This small molecule binds to this protein.
Small molecule (SMILES): N[C@@H](CCC(=O)O)C(=O)O

Binding-site contacts:
Ligand atom N contacts residue ALA174 of chain 1.A at 2.8 Å (h-bond).
Ligand atom C contacts residue ALA174 of chain 1.A at 4.0 Å (hydrophobic).
Ligand atom O contacts residue SER175 of chain 1.A at 3.9 Å.
Ligand atom O contacts residue TYR224 of chain 1.A at 3.0 Å.
Ligand atom CG contacts residue ASP303 of chain 1.A at 3.4 Å.
Ligand atom N contacts residue ASP303 of chain 1.A at 2.8 Å (salt-bridge).
Ligand atom C contacts residue THR176 of chain 1.A at 3.9 Å.
Ligand atom CD contacts residue ARG70 of chain 1.A at 3.6 Å.
Ligand atom OE1 contacts residue SER151 of chain 1.A at 4.0 Å.
Ligand atom OXT contacts residue TYR152 of chain 1.A at 3.3 Å.
Ligand atom O contacts residue SER153 of chain 1.A at 2.6 Å (h-bond).
Ligand atom OXT contacts residue SER151 of chain 1.A at 3.7 Å.
Ligand atom C contacts residue SER153 of chain 1.A at 3.5 Å.
Ligand atom CB contacts residue ALA174 of chain 1.A at 3.3 Å (hydrophobic).
Ligand atom CA contacts residue ALA174 of chain 1.A at 3.4 Å (hydrophobic).
Ligand atom C contacts residue TYR224 of chain 1.A at 3.5 Å (hydrophobic).
Ligand atom OE1 contacts residue ARG66 of chain 1.A at 3.7 Å.
Ligand atom CA contacts residue TYR224 of chain 1.A at 4.0 Å (hydrophobic).
Ligand atom C contacts residue SER151 of chain 1.A at 3.9 Å.
Ligand atom OE1 contacts residue ALA174 of chain 1.A at 4.2 Å.
Ligand atom CB contacts residue SER151 of chain 1.A at 3.5 Å.
Ligand atom CA contacts residue THR176 of chain 1.A at 3.8 Å.
Ligand atom OE2 contacts residue ARG70 of chain 1.A at 2.8 Å (salt-bridge).
Ligand atom CB contacts residue ASP303 of chain 1.A at 4.1 Å.
Ligand atom OE2 contacts residue ARG66 of chain 1.A at 2.8 Å.
Ligand atom OXT contacts residue SER153 of chain 1.A at 3.0 Å (h-bond).
Ligand atom O contacts residue THR176 of chain 1.A at 3.0 Å (h-bond).
Ligand atom OE2 contacts residue LYS391 of chain 1.A at 3.1 Å (salt-bridge).
Ligand atom CD contacts residue ARG66 of chain 1.A at 3.4 Å.
Ligand atom N contacts residue TYR224 of chain 1.A at 3.9 Å.
Ligand atom OE1 contacts residue ARG70 of chain 1.A at 3.2 Å (salt-bridge).
Ligand atom CG contacts residue ALA174 of chain 1.A at 3.3 Å (hydrophobic).
Ligand atom CD contacts residue ALA174 of chain 1.A at 3.9 Å (hydrophobic).
Ligand atom CG contacts residue LYS391 of chain 1.A at 3.8 Å.
Ligand atom CA contacts residue ASP303 of chain 1.A at 3.6 Å.
Ligand atom CD contacts residue LYS391 of chain 1.A at 4.0 Å.
Ligand atom O contacts residue SER177 of chain 1.A at 4.0 Å.
Ligand atom N contacts residue THR176 of chain 1.A at 2.8 Å (h-bond).
Ligand atom OXT contacts residue TYR224 of chain 1.A at 3.9 Å.
Ligand atom O contacts residue ALA174 of chain 1.A at 4.0 Å.

Sequence of chain 1.A:
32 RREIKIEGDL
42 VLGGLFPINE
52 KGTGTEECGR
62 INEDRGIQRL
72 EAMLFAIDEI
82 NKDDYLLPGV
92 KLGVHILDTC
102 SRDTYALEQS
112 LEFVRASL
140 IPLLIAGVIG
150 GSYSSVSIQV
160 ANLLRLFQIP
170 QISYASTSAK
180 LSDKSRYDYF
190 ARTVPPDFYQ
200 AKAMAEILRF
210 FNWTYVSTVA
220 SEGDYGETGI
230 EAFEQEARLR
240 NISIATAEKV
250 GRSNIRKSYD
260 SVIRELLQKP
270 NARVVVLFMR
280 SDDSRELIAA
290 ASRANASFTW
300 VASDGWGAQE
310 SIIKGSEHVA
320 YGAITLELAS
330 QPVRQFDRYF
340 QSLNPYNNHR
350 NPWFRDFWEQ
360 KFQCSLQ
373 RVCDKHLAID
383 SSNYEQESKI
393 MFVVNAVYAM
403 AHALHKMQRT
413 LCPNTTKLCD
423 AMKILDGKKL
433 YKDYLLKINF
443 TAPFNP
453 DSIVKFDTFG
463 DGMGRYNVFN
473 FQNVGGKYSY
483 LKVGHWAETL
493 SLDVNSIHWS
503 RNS